Binding-site contacts:
Ligand atom C4 contacts residue ASN616 of chain 1.B at 4.2 Å.
Ligand atom C1 contacts residue ASN616 of chain 1.B at 1.4 Å.
Ligand atom N2 contacts residue ASN616 of chain 1.B at 2.9 Å (h-bond).
Ligand atom C7 contacts residue ASN616 of chain 1.B at 3.1 Å.
Ligand atom C8 contacts residue ASN616 of chain 1.B at 4.3 Å.
Ligand atom C7 contacts residue GLN644 of chain 1.B at 4.5 Å.
Ligand atom C3 contacts residue ASN616 of chain 1.B at 3.8 Å.
Ligand atom O5 contacts residue ASN616 of chain 1.B at 2.4 Å (h-bond).
Ligand atom C5 contacts residue ASN616 of chain 1.B at 3.7 Å.
Ligand atom O7 contacts residue ASN616 of chain 1.B at 2.9 Å (h-bond).
Ligand atom C2 contacts residue ASN616 of chain 1.B at 2.5 Å.
Ligand atom C8 contacts residue GLN644 of chain 1.B at 3.7 Å.

A protein and the small-molecule ligand that binds it are described below.
Small molecule (SMILES): CC(=O)N[C@@H]1[C@@H](O)[C@H](O)[C@@H](CO)O[C@H]1O

Sequence of chain 1.B:
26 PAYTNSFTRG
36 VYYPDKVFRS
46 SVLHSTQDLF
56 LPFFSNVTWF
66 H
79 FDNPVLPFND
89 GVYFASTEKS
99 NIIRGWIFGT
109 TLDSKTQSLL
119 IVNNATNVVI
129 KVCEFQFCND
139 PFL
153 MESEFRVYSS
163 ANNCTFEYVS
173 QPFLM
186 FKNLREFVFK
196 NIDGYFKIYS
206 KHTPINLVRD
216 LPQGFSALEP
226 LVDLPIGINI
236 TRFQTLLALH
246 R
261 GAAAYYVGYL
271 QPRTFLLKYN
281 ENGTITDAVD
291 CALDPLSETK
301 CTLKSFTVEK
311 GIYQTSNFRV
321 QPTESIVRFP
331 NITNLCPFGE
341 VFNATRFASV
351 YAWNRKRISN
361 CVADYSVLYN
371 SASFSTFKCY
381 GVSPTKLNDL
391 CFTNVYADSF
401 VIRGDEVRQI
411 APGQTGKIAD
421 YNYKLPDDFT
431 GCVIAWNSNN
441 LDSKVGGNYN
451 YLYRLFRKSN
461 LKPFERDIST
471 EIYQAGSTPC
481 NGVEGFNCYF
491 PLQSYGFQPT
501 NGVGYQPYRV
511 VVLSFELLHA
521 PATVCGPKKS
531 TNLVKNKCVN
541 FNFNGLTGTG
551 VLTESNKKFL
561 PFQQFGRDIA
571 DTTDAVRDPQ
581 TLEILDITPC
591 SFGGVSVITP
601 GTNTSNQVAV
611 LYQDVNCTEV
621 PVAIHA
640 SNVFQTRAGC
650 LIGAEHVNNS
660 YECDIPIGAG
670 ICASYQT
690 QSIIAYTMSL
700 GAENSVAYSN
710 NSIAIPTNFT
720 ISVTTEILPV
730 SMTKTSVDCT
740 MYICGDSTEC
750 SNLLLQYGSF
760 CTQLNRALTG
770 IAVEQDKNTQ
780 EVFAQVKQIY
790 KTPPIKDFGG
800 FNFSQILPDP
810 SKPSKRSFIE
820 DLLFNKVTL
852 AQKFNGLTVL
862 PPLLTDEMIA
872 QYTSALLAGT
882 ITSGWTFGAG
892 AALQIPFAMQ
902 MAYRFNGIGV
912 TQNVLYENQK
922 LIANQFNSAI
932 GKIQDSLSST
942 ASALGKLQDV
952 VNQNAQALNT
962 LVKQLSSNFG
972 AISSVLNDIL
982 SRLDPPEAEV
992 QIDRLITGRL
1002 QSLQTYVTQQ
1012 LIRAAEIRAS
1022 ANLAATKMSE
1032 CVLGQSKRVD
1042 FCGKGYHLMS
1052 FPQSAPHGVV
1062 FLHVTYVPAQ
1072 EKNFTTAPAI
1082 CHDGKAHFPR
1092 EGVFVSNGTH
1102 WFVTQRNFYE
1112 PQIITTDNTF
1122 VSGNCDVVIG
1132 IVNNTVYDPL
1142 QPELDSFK